Binding-site contacts:
Ligand atom O5 contacts residue TYR237 of chain 1.A at 2.5 Å (h-bond).
Ligand atom N3 contacts residue LYS171 of chain 1.A at 3.5 Å (salt-bridge).
Ligand atom S3 contacts residue SER236 of chain 1.A at 3.2 Å (h-bond).
Ligand atom O10 contacts residue ARG258 of chain 1.A at 2.8 Å (salt-bridge).
Ligand atom O11 contacts residue TYR181 of chain 1.A at 3.3 Å (h-bond).
Ligand atom S2 contacts residue LYS106 of chain 1.A at 2.9 Å (salt-bridge).
Ligand atom C11 contacts residue LYS171 of chain 1.A at 3.7 Å.
Ligand atom C1 contacts residue LEU170 of chain 1.A at 3.5 Å (hydrophobic).
Ligand atom C6 contacts residue ARG18 of chain 1.A at 3.5 Å.
Ligand atom N9 contacts residue GLU149 of chain 1.A at 2.6 Å (salt-bridge).
Ligand atom O13 contacts residue TYR181 of chain 1.A at 3.4 Å.
Ligand atom N9 contacts residue PRO168 of chain 1.A at 2.9 Å (h-bond).
Ligand atom N8 contacts residue ILE183 of chain 1.A at 3.6 Å.
Ligand atom O14 contacts residue LEU170 of chain 1.A at 3.2 Å (h-bond).
Ligand atom O10 contacts residue SER236 of chain 1.A at 3.5 Å (h-bond).
Ligand atom S2 contacts residue SER236 of chain 1.A at 2.7 Å (h-bond).
Ligand atom N2 contacts residue ASP23 of chain 1.A at 3.0 Å (salt-bridge).
Ligand atom C7 contacts residue ASP23 of chain 1.A at 3.4 Å.
Ligand atom N2 contacts residue LYS171 of chain 1.A at 3.6 Å.
Ligand atom N10 contacts residue GLU149 of chain 1.A at 2.8 Å (salt-bridge).
Ligand atom N1 contacts residue ASP23 of chain 1.A at 2.7 Å (salt-bridge).
Ligand atom C21 contacts residue TYR77 of chain 1.B at 3.5 Å (hydrophobic).
Ligand atom C2 contacts residue LEU170 of chain 1.A at 3.4 Å (hydrophobic).
Ligand atom C2 contacts residue TRP139 of chain 1.A at 3.5 Å (hydrophobic).
Ligand atom O6 contacts residue TYR107 of chain 1.A at 2.6 Å (h-bond).
Ligand atom N7 contacts residue LEU170 of chain 1.A at 3.5 Å.
Ligand atom O6 contacts residue LYS106 of chain 1.A at 3.2 Å (salt-bridge).
Ligand atom O14 contacts residue ASP169 of chain 1.A at 3.2 Å.
Ligand atom C3 contacts residue TRP139 of chain 1.A at 3.3 Å (hydrophobic).
Ligand atom C5 contacts residue GLU149 of chain 1.A at 3.5 Å.
Ligand atom O15 contacts residue TRP139 of chain 1.A at 3.5 Å.
Ligand atom C3 contacts residue LEU170 of chain 1.A at 3.5 Å (hydrophobic).
Ligand atom N2 contacts residue GLU49 of chain 1.A at 3.1 Å (salt-bridge).
Ligand atom O10 contacts residue HIS232 of chain 1.A at 2.9 Å.
Ligand atom O1 contacts residue ARG18 of chain 1.A at 2.7 Å (salt-bridge).
Ligand atom N2 contacts residue ARG22 of chain 1.B at 3.6 Å.
Ligand atom N3 contacts residue PRO252 of chain 1.A at 3.6 Å.
Ligand atom P3 contacts residue HIS232 of chain 1.A at 3.7 Å.
Ligand atom C1 contacts residue TRP139 of chain 1.A at 3.7 Å (hydrophobic).
Ligand atom O11 contacts residue HIS232 of chain 1.A at 3.4 Å.

Sequence of chain 1.A:
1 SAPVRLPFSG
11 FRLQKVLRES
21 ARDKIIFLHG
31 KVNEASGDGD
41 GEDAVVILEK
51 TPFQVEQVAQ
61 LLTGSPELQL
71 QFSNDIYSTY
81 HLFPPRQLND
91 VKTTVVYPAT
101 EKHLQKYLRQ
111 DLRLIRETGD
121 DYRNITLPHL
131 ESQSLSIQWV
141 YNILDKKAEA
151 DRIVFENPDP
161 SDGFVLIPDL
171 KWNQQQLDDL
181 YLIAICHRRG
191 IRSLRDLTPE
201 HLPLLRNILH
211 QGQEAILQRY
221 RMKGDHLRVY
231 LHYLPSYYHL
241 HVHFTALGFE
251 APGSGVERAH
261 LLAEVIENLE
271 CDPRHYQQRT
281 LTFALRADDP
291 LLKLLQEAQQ

Sequence of chain 1.B:
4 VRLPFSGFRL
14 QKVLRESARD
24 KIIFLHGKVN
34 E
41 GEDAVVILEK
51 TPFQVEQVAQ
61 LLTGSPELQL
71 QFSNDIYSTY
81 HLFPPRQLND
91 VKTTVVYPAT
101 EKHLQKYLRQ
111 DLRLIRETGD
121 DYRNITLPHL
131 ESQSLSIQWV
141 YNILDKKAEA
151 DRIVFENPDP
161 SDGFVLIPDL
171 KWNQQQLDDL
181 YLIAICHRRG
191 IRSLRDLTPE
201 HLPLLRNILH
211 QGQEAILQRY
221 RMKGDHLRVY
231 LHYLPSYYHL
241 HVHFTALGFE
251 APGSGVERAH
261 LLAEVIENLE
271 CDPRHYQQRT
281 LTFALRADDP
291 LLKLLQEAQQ

A small-molecule ligand and the protein it binds are described below.
Small molecule (SMILES): C[n+]1cn([C@@H]2O[C@H](CSP(=O)(O)O[P](=O)(S)OP(=O)(O)SC[C@H]3O[C@@H](n4cnc5c(=O)nc(N)[nH]c54)[C@H](O)[C@@H]3O)[C@@H](O)[C@H]2O)c2nc(N)[nH]c(=O)c21